Sequence of chain 15.A:
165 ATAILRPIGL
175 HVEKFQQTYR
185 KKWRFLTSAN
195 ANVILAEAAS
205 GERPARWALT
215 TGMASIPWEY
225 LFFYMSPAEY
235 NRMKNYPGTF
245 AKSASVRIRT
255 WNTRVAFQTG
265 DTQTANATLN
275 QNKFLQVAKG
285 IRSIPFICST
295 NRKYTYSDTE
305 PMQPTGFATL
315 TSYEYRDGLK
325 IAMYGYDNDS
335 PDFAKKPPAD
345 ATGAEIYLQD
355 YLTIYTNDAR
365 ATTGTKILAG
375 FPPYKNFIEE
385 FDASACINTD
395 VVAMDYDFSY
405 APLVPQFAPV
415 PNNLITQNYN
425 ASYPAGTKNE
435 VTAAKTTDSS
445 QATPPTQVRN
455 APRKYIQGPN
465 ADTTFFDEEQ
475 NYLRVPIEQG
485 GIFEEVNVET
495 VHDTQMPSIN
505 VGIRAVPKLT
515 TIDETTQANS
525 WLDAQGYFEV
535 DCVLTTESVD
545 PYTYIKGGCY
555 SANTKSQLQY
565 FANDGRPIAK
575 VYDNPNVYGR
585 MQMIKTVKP

Binding-site contacts:
Ligand atom OP1 contacts residue ARG184 of chain 56.A at 2.5 Å (salt-bridge).
Ligand atom N4 contacts residue ASN380 of chain 15.A at 3.1 Å (h-bond).
Ligand atom C4 contacts residue LYS186 of chain 56.A at 3.6 Å.
Ligand atom O6 contacts residue ARG170 of chain 14.A at 0.9 Å (salt-bridge).
Ligand atom N3 contacts residue LYS186 of chain 56.A at 3.5 Å.
Ligand atom C4' contacts residue ARG251 of chain 56.A at 3.8 Å.
Ligand atom C2 contacts residue PRO171 of chain 14.A at 3.6 Å (hydrophobic).
Ligand atom C5 contacts residue LYS186 of chain 56.A at 3.6 Å.
Ligand atom O4' contacts residue ASP535 of chain 56.A at 3.7 Å.
Ligand atom C4' contacts residue ARG184 of chain 56.A at 3.4 Å.
Ligand atom N2 contacts residue ILE172 of chain 14.A at 3.6 Å.
Ligand atom OP1 contacts residue ARG251 of chain 56.A at 3.4 Å (salt-bridge).
Ligand atom C6 contacts residue ARG170 of chain 14.A at 1.9 Å.
Ligand atom P contacts residue ARG184 of chain 56.A at 2.8 Å.
Ligand atom N4 contacts residue LYS379 of chain 15.A at 3.0 Å (salt-bridge).
Ligand atom C2 contacts residue DC1 of chain 15.C at 3.5 Å.
Ligand atom C4 contacts residue ILE172 of chain 14.A at 3.5 Å (hydrophobic).
Ligand atom C4 contacts residue LYS379 of chain 15.A at 3.9 Å.
Ligand atom O5' contacts residue ARG184 of chain 56.A at 2.3 Å (salt-bridge).
Ligand atom O2 contacts residue LYS185 of chain 56.A at 3.7 Å.
Ligand atom N4 contacts residue LEU169 of chain 14.A at 3.9 Å.
Ligand atom O6 contacts residue DC1 of chain 15.C at 2.9 Å (h-bond).
Ligand atom N7 contacts residue ARG170 of chain 14.A at 3.8 Å.
Ligand atom N4 contacts residue ILE172 of chain 14.A at 3.7 Å.
Ligand atom N1 contacts residue PRO171 of chain 14.A at 3.8 Å.
Ligand atom C5 contacts residue ARG170 of chain 14.A at 3.1 Å.
Ligand atom N1 contacts residue ARG170 of chain 14.A at 2.5 Å (salt-bridge).
Ligand atom N2 contacts residue DC1 of chain 15.C at 2.8 Å (h-bond).
Ligand atom C5' contacts residue ARG184 of chain 56.A at 3.4 Å.
Ligand atom O2 contacts residue ARG184 of chain 56.A at 3.7 Å.
Ligand atom N2 contacts residue PRO171 of chain 14.A at 2.9 Å (h-bond).
Ligand atom C2 contacts residue ARG170 of chain 14.A at 3.9 Å.
Ligand atom C5' contacts residue ARG251 of chain 56.A at 3.8 Å.
Ligand atom N4 contacts residue LYS186 of chain 56.A at 3.9 Å.
Ligand atom O3' contacts residue ARG184 of chain 56.A at 3.1 Å (salt-bridge).
Ligand atom N3 contacts residue ILE172 of chain 14.A at 3.5 Å.
Ligand atom C6 contacts residue LYS186 of chain 56.A at 3.7 Å.
Ligand atom C2 contacts residue ILE172 of chain 14.A at 3.8 Å (hydrophobic).
Ligand atom N1 contacts residue DC1 of chain 15.C at 2.9 Å (h-bond).
Ligand atom C6 contacts residue DC1 of chain 15.C at 3.5 Å.

Sequence of chain 56.A:
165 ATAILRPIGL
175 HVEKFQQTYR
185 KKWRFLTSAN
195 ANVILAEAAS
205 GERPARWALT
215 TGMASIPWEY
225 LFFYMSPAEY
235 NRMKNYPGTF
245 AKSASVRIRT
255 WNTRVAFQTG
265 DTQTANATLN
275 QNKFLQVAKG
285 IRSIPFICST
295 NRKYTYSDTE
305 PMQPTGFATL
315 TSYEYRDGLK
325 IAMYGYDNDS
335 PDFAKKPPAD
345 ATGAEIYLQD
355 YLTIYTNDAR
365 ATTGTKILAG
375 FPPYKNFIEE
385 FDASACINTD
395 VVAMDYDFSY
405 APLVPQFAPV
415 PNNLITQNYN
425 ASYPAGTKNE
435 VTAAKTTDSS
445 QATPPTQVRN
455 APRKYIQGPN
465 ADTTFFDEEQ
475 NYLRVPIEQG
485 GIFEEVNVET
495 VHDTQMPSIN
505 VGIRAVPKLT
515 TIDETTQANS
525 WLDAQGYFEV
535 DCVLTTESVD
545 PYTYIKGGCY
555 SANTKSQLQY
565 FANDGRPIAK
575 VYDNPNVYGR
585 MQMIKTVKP

Sequence of chain 14.A:
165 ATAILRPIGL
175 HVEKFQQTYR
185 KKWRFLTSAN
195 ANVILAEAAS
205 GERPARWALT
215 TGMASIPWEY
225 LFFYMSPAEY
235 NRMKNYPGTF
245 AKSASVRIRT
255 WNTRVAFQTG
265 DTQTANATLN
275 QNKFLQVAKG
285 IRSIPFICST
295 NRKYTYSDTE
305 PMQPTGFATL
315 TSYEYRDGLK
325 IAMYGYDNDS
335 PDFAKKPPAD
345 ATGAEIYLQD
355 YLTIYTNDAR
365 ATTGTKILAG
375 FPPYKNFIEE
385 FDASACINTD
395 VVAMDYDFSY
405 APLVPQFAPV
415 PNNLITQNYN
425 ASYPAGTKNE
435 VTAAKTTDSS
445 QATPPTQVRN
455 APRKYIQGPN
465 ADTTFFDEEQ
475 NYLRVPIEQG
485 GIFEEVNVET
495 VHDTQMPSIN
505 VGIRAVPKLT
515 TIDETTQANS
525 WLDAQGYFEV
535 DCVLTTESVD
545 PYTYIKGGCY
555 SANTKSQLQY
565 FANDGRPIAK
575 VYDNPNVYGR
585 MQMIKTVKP

A protein and the small-molecule ligand that binds it are described below.
Small molecule (SMILES): Nc1ccn([C@H]2C[C@H](O[P](=O)(O)OC[C@H]3O[C@@H](n4cnc5c(=O)nc(N)[nH]c54)C[C@@H]3O)[C@@H](COP(=O)=O)O2)c(=O)n1